Sequence of chain 1.B:
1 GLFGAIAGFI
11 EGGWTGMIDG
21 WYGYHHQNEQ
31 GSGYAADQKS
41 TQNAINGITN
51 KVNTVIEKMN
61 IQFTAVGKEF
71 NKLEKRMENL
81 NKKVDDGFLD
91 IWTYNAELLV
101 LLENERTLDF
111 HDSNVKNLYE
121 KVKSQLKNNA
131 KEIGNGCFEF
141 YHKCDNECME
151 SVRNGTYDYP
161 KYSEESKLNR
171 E

Binding-site contacts:
Ligand atom C11 contacts residue TRP21 of chain 1.B at 3.9 Å (hydrophobic).
Ligand atom C15 contacts residue VAL31 of chain 1.A at 3.9 Å (hydrophobic).
Ligand atom C21 contacts residue ILE56 of chain 1.B at 3.8 Å (hydrophobic).
Ligand atom C23 contacts residue SER289 of chain 1.A at 3.6 Å.
Ligand atom N2 contacts residue VAL52 of chain 1.B at 3.8 Å.
Ligand atom CL2 contacts residue THR316 of chain 1.A at 4.0 Å.
Ligand atom O1 contacts residue ILE45 of chain 1.B at 4.1 Å.
Ligand atom C22 contacts residue SER289 of chain 1.A at 3.1 Å.
Ligand atom O3 contacts residue THR49 of chain 1.B at 3.3 Å.
Ligand atom N2 contacts residue VAL31 of chain 1.A at 3.8 Å.
Ligand atom C10 contacts residue HIS29 of chain 1.A at 3.6 Å.
Ligand atom C16 contacts residue VAL31 of chain 1.A at 3.2 Å (hydrophobic).
Ligand atom C1 contacts residue HIS29 of chain 1.A at 4.0 Å.
Ligand atom C5 contacts residue GLY20 of chain 1.B at 3.5 Å.
Ligand atom C17 contacts residue VAL31 of chain 1.A at 4.1 Å (hydrophobic).
Ligand atom C23 contacts residue ILE56 of chain 1.B at 3.9 Å (hydrophobic).
Ligand atom C2 contacts residue HIS29 of chain 1.A at 3.8 Å.
Ligand atom N3 contacts residue VAL52 of chain 1.B at 3.7 Å.
Ligand atom C18 contacts residue VAL31 of chain 1.A at 3.8 Å (hydrophobic).
Ligand atom C11 contacts residue THR316 of chain 1.A at 3.9 Å.
Ligand atom O2 contacts residue HIS29 of chain 1.A at 3.2 Å.
Ligand atom C18 contacts residue VAL52 of chain 1.B at 4.0 Å (hydrophobic).
Ligand atom CL1 contacts residue TRP21 of chain 1.B at 3.7 Å.
Ligand atom C10 contacts residue TRP21 of chain 1.B at 3.9 Å (hydrophobic).
Ligand atom C14 contacts residue THR316 of chain 1.A at 4.1 Å.
Ligand atom O2 contacts residue TRP21 of chain 1.B at 3.2 Å.
Ligand atom C14 contacts residue THR49 of chain 1.B at 3.9 Å.
Ligand atom C6 contacts residue ILE18 of chain 1.B at 3.8 Å (hydrophobic).
Ligand atom C4 contacts residue TRP21 of chain 1.B at 3.4 Å (hydrophobic).
Ligand atom C17 contacts residue THR316 of chain 1.A at 3.8 Å.
Ligand atom C6 contacts residue GLY20 of chain 1.B at 4.0 Å.
Ligand atom CL1 contacts residue ILE45 of chain 1.B at 3.7 Å.
Ligand atom O3 contacts residue ASN53 of chain 1.B at 3.9 Å.
Ligand atom CL1 contacts residue THR49 of chain 1.B at 3.7 Å.
Ligand atom O2 contacts residue THR316 of chain 1.A at 3.1 Å (h-bond).
Ligand atom C7 contacts residue TRP21 of chain 1.B at 3.9 Å (hydrophobic).
Ligand atom CL2 contacts residue SER30 of chain 1.A at 4.0 Å.
Ligand atom C12 contacts residue THR316 of chain 1.A at 3.9 Å.
Ligand atom N4 contacts residue SER289 of chain 1.A at 3.9 Å.
Ligand atom C5 contacts residue TRP21 of chain 1.B at 3.8 Å (hydrophobic).

Sequence of chain 1.A:
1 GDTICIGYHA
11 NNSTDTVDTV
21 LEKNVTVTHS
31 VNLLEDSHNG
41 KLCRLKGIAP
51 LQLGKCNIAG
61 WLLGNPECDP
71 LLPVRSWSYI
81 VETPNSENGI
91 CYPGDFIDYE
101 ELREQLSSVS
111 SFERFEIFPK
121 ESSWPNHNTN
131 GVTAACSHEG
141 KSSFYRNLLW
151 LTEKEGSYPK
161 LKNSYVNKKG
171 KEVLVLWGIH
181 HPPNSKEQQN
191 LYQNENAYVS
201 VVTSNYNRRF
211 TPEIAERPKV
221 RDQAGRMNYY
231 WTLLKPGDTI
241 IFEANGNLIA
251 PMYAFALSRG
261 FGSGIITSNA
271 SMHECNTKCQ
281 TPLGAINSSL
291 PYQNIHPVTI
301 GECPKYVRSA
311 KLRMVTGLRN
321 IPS

A small-molecule ligand and the protein it binds are described below.
Small molecule (SMILES): CN(C)CC1CN([S@@](=O)(F)=Nc2cc(Cl)c(C(=O)N3CCO[C@@H](c4ccccc4)C3)c(Cl)c2)C1